The small molecule below binds the protein below.
Small molecule (SMILES): C=CC1=C(C(=O)O)N2C(=O)[C@@H](NC(=O)/C(=N\OCC(=O)O)c3csc(N)n3)[C@H]2SC1

Sequence of chain 2.A:
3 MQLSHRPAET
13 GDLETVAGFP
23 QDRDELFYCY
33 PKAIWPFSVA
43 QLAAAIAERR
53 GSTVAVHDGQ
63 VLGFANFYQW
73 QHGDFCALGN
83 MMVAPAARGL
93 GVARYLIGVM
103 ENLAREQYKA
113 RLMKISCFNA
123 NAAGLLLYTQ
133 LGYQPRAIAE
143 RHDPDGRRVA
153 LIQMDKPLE

Binding-site contacts:
Ligand atom S2 contacts residue PRO33 of chain 2.A at 3.8 Å.
Ligand atom C2 contacts residue EDO1 of chain 2.I at 3.7 Å.
Ligand atom O1 contacts residue TYR70 of chain 2.A at 3.8 Å.
Ligand atom N5 contacts residue HIS144 of chain 2.A at 3.1 Å (h-bond).
Ligand atom S1 contacts residue PRO33 of chain 2.A at 3.7 Å.
Ligand atom C6 contacts residue TYR70 of chain 2.A at 3.7 Å (hydrophobic).
Ligand atom C2 contacts residue PRO33 of chain 2.A at 3.8 Å (hydrophobic).
Ligand atom O7 contacts residue PRO33 of chain 2.A at 3.5 Å.
Ligand atom O7 contacts residue TYR32 of chain 2.A at 3.8 Å.
Ligand atom C2 contacts residue CYS31 of chain 2.A at 3.8 Å (hydrophobic).
Ligand atom S1 contacts residue HIS144 of chain 2.A at 3.7 Å.
Ligand atom C4 contacts residue PRO33 of chain 2.A at 3.7 Å (hydrophobic).
Ligand atom C16 contacts residue CYS31 of chain 2.A at 3.9 Å (hydrophobic).
Ligand atom C14 contacts residue SO41 of chain 2.D at 3.0 Å.
Ligand atom C1 contacts residue TYR30 of chain 2.A at 3.1 Å (hydrophobic).
Ligand atom O5 contacts residue ARG143 of chain 2.A at 3.6 Å.
Ligand atom C14 contacts residue HIS144 of chain 2.A at 3.8 Å.
Ligand atom O1 contacts residue ARG51 of chain 2.A at 3.3 Å (salt-bridge).
Ligand atom O7 contacts residue CYS31 of chain 2.A at 3.9 Å.
Ligand atom O6 contacts residue ARG51 of chain 2.A at 3.0 Å (salt-bridge).
Ligand atom O7 contacts residue ASN82 of chain 2.A at 3.7 Å.
Ligand atom C13 contacts residue PRO33 of chain 2.A at 3.6 Å (hydrophobic).
Ligand atom N5 contacts residue SO41 of chain 2.D at 2.3 Å (h-bond).
Ligand atom O2 contacts residue ARG143 of chain 2.A at 3.2 Å (salt-bridge).
Ligand atom O6 contacts residue ASN82 of chain 2.A at 3.0 Å (h-bond).
Ligand atom C13 contacts residue PHE120 of chain 2.A at 3.8 Å (hydrophobic).
Ligand atom O6 contacts residue CYS31 of chain 2.A at 3.7 Å.
Ligand atom C5 contacts residue TYR70 of chain 2.A at 3.7 Å (hydrophobic).
Ligand atom S1 contacts residue PHE120 of chain 2.A at 3.8 Å.
Ligand atom C15 contacts residue SER118 of chain 2.A at 3.7 Å.
Ligand atom N1 contacts residue TYR70 of chain 2.A at 3.8 Å.
Ligand atom C16 contacts residue ARG51 of chain 2.A at 3.5 Å.
Ligand atom C3 contacts residue PRO33 of chain 2.A at 3.7 Å (hydrophobic).
Ligand atom S1 contacts residue ARG143 of chain 2.A at 3.7 Å.
Ligand atom O7 contacts residue ARG51 of chain 2.A at 2.8 Å (salt-bridge).
Ligand atom C1 contacts residue EDO1 of chain 2.I at 3.2 Å.
Ligand atom N4 contacts residue SO41 of chain 2.D at 3.5 Å (h-bond).
Ligand atom C1 contacts residue SER118 of chain 2.A at 3.5 Å.
Ligand atom O6 contacts residue GLY81 of chain 2.A at 3.1 Å.
Ligand atom O6 contacts residue TYR70 of chain 2.A at 3.7 Å.